Binding-site contacts:
Ligand atom C15 contacts residue HIS84 of chain 1.A at 3.5 Å.
Ligand atom C12 contacts residue LEU134 of chain 1.A at 3.6 Å (hydrophobic).
Ligand atom C18 contacts residue ASP86 of chain 1.A at 3.8 Å.
Ligand atom C16 contacts residue HIS84 of chain 1.A at 3.7 Å.
Ligand atom C12 contacts residue GLU81 of chain 1.A at 3.0 Å.
Ligand atom BR1 contacts residue GLN131 of chain 1.A at 3.5 Å.
Ligand atom C4 contacts residue GLN131 of chain 1.A at 3.6 Å.
Ligand atom C16 contacts residue ILE10 of chain 1.A at 3.7 Å (hydrophobic).
Ligand atom C5 contacts residue GLN131 of chain 1.A at 3.9 Å.
Ligand atom N3 contacts residue LEU83 of chain 1.A at 3.3 Å (h-bond).
Ligand atom C4 contacts residue LYS33 of chain 1.A at 3.4 Å.
Ligand atom C17 contacts residue ILE10 of chain 1.A at 3.8 Å (hydrophobic).
Ligand atom C12 contacts residue ALA31 of chain 1.A at 3.3 Å (hydrophobic).
Ligand atom C17 contacts residue LYS89 of chain 1.A at 2.9 Å.
Ligand atom BR1 contacts residue GLY13 of chain 1.A at 3.9 Å.
Ligand atom C13 contacts residue LEU83 of chain 1.A at 3.2 Å (hydrophobic).
Ligand atom C10 contacts residue LYS33 of chain 1.A at 3.9 Å.
Ligand atom C8 contacts residue LEU134 of chain 1.A at 3.7 Å (hydrophobic).
Ligand atom C14 contacts residue HIS84 of chain 1.A at 3.6 Å.
Ligand atom C11 contacts residue LEU134 of chain 1.A at 3.7 Å (hydrophobic).
Ligand atom C11 contacts residue ALA31 of chain 1.A at 3.6 Å (hydrophobic).
Ligand atom C1 contacts residue GLN131 of chain 1.A at 3.7 Å.
Ligand atom C7 contacts residue LYS33 of chain 1.A at 3.7 Å.
Ligand atom N3 contacts residue ALA31 of chain 1.A at 3.8 Å.
Ligand atom N4 contacts residue LEU83 of chain 1.A at 2.7 Å (h-bond).
Ligand atom BR1 contacts residue GLU12 of chain 1.A at 3.6 Å.
Ligand atom C3 contacts residue LYS33 of chain 1.A at 3.6 Å.
Ligand atom BR1 contacts residue GLY11 of chain 1.A at 3.6 Å.
Ligand atom N1 contacts residue LYS33 of chain 1.A at 2.9 Å (salt-bridge).
Ligand atom C13 contacts residue LEU134 of chain 1.A at 3.7 Å (hydrophobic).
Ligand atom C15 contacts residue PHE82 of chain 1.A at 3.8 Å (hydrophobic).
Ligand atom C9 contacts residue LEU134 of chain 1.A at 3.6 Å (hydrophobic).
Ligand atom N3 contacts residue LEU134 of chain 1.A at 3.3 Å.
Ligand atom C15 contacts residue LEU83 of chain 1.A at 3.4 Å (hydrophobic).
Ligand atom C14 contacts residue LEU83 of chain 1.A at 3.7 Å (hydrophobic).
Ligand atom C6 contacts residue GLN131 of chain 1.A at 3.5 Å.
Ligand atom N2 contacts residue LEU134 of chain 1.A at 3.2 Å.
Ligand atom N3 contacts residue GLU81 of chain 1.A at 3.8 Å.
Ligand atom C10 contacts residue LEU134 of chain 1.A at 3.4 Å (hydrophobic).
Ligand atom C18 contacts residue LYS89 of chain 1.A at 3.7 Å.

This protein binds this small molecule.
Small molecule (SMILES): Brc1cccc(-c2cc(NCc3ccncc3)n3nccc3n2)c1

Sequence of chain 1.A:
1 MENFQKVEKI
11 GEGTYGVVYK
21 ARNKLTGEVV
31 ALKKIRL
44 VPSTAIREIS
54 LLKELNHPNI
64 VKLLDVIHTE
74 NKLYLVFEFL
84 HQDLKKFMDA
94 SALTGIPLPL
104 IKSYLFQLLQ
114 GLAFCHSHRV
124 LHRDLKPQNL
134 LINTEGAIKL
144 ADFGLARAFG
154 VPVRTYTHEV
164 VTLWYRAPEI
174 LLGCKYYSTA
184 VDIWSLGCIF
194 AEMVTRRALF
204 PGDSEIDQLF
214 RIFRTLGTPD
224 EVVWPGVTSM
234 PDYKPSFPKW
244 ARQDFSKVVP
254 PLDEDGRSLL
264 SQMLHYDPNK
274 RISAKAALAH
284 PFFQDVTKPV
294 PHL